The protein below binds the small molecule below.
Small molecule (SMILES): CC(C)C[C@H](NP(=O)(O)CNC(=O)OCc1ccccc1)C(=O)N[C@@H](C)C(=O)O

Binding-site contacts:
Ligand atom N13 contacts residue ASN112 of chain 1.A at 3.2 Å (h-bond).
Ligand atom O22 contacts residue GLU143 of chain 1.A at 2.6 Å (salt-bridge).
Ligand atom N10 contacts residue GOL1 of chain 1.F at 3.5 Å (h-bond).
Ligand atom O22 contacts residue ZN1 of chain 1.K at 3.1 Å.
Ligand atom C14 contacts residue GLU143 of chain 1.A at 3.6 Å.
Ligand atom O23 contacts residue ZN1 of chain 1.K at 2.0 Å.
Ligand atom C2 contacts residue TRP115 of chain 1.A at 3.6 Å (hydrophobic).
Ligand atom C18 contacts residue HIS231 of chain 1.A at 3.4 Å.
Ligand atom O21 contacts residue DMS1 of chain 1.G at 3.2 Å.
Ligand atom O23 contacts residue HIS142 of chain 1.A at 3.3 Å (h-bond).
Ligand atom C18 contacts residue ASN112 of chain 1.A at 3.7 Å.
Ligand atom O22 contacts residue ALA113 of chain 1.A at 3.3 Å (h-bond).
Ligand atom O22 contacts residue GOL1 of chain 1.F at 2.8 Å (h-bond).
Ligand atom O19 contacts residue ASN112 of chain 1.A at 2.9 Å (h-bond).
Ligand atom C5 contacts residue GOL1 of chain 1.F at 3.4 Å.
Ligand atom O23 contacts residue GLU166 of chain 1.A at 2.9 Å (salt-bridge).
Ligand atom N16 contacts residue HIS231 of chain 1.A at 3.7 Å.
Ligand atom O22 contacts residue PHE114 of chain 1.A at 3.7 Å.
Ligand atom C4 contacts residue GOL1 of chain 1.F at 3.7 Å.
Ligand atom C20 contacts residue GLU143 of chain 1.A at 3.4 Å.
Ligand atom O24 contacts residue ARG203 of chain 1.A at 2.8 Å (salt-bridge).
Ligand atom P12 contacts residue ALA113 of chain 1.A at 3.3 Å.
Ligand atom O24 contacts residue HIS231 of chain 1.A at 3.1 Å.
Ligand atom C20 contacts residue ASN112 of chain 1.A at 3.7 Å.
Ligand atom O23 contacts residue TYR157 of chain 1.A at 3.4 Å (h-bond).
Ligand atom N13 contacts residue GLU143 of chain 1.A at 3.3 Å (salt-bridge).
Ligand atom O32 contacts residue HIS231 of chain 1.A at 3.4 Å (h-bond).
Ligand atom O8 contacts residue GOL1 of chain 1.F at 3.5 Å.
Ligand atom O21 contacts residue PHE114 of chain 1.A at 3.4 Å.
Ligand atom O22 contacts residue HIS146 of chain 1.A at 3.4 Å.
Ligand atom C11 contacts residue ALA113 of chain 1.A at 3.3 Å (hydrophobic).
Ligand atom N10 contacts residue TYR157 of chain 1.A at 3.3 Å (h-bond).
Ligand atom O8 contacts residue TYR157 of chain 1.A at 3.4 Å.
Ligand atom C15 contacts residue HIS231 of chain 1.A at 3.6 Å.
Ligand atom O19 contacts residue HIS231 of chain 1.A at 3.4 Å.
Ligand atom P12 contacts residue ZN1 of chain 1.K at 3.0 Å.
Ligand atom N16 contacts residue ASN112 of chain 1.A at 3.0 Å (h-bond).
Ligand atom O23 contacts residue HIS146 of chain 1.A at 3.6 Å (h-bond).
Ligand atom N13 contacts residue ALA113 of chain 1.A at 2.8 Å (h-bond).
Ligand atom O23 contacts residue HIS231 of chain 1.A at 2.8 Å (h-bond).

Sequence of chain 1.A:
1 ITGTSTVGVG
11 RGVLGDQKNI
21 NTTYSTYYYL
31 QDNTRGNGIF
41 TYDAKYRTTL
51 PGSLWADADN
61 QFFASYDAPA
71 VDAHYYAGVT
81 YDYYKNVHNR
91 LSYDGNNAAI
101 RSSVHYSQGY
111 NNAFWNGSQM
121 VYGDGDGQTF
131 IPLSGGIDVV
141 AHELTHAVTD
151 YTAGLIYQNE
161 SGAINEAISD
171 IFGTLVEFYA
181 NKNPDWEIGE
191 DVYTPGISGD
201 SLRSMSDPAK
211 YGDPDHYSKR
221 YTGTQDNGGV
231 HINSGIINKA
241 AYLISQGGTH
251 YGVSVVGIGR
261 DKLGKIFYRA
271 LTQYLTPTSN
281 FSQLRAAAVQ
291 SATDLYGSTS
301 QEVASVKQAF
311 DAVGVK